A small-molecule ligand and the protein it binds are described below.
Small molecule (SMILES): CCCCCCCCCCC(=O)O[C@H](COC(=O)CCCCC)COP(=O)(O)OCCN

Sequence of chain 1.E:
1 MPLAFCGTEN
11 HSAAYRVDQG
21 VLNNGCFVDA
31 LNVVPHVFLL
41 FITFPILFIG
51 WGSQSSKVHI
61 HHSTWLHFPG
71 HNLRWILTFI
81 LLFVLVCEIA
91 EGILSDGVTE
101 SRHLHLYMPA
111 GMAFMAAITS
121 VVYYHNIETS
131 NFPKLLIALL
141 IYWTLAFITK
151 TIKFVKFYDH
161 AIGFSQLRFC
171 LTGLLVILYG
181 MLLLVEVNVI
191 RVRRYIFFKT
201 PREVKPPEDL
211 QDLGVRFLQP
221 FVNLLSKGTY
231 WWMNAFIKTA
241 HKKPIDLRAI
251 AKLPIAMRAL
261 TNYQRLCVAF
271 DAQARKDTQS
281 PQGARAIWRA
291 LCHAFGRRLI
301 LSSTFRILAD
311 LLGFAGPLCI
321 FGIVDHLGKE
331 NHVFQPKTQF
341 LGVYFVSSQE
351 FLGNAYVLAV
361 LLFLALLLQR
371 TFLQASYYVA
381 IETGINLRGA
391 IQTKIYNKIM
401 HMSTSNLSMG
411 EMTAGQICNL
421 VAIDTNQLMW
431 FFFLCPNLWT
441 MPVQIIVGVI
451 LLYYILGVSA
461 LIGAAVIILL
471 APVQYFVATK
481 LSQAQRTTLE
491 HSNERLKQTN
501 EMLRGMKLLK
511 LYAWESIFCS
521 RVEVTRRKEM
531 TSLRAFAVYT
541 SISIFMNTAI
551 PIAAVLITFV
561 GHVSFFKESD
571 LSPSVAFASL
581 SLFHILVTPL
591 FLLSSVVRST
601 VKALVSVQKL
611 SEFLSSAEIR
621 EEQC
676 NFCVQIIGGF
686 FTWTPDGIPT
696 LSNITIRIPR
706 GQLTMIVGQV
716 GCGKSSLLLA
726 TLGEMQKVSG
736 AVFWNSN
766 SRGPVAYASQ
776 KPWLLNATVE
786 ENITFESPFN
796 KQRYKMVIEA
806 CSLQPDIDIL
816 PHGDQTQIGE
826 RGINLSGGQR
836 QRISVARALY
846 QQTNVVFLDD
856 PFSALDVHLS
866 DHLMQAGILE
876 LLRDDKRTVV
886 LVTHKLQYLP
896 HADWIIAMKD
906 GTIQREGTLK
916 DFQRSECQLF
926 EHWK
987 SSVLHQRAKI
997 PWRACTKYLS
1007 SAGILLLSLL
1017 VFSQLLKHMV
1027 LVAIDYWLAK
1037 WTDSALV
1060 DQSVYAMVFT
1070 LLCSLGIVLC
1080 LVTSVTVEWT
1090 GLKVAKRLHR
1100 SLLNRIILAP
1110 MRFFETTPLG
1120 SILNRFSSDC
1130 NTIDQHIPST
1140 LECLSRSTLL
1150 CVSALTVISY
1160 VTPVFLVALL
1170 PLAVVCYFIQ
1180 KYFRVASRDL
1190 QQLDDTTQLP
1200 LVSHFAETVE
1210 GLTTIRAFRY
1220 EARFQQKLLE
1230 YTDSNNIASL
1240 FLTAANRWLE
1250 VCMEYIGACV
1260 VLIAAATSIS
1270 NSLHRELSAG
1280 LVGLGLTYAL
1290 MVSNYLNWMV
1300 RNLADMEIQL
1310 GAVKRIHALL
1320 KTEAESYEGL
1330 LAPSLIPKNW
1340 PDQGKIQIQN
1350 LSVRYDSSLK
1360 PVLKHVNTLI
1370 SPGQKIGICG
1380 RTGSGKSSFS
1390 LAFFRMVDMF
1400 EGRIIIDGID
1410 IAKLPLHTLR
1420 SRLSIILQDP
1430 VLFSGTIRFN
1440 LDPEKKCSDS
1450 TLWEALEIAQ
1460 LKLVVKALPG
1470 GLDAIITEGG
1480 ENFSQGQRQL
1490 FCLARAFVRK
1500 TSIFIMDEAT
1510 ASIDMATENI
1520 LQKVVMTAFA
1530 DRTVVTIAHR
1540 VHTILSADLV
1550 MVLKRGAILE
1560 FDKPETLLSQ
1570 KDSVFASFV

Binding-site contacts:
Ligand atom C11 contacts residue TYR356 of chain 1.E at 3.8 Å (hydrophobic).
Ligand atom C18 contacts residue VAL86 of chain 1.E at 4.4 Å (hydrophobic).
Ligand atom C8 contacts residue ILE93 of chain 1.E at 4.0 Å (hydrophobic).
Ligand atom C19 contacts residue VAL86 of chain 1.E at 4.0 Å (hydrophobic).
Ligand atom C12 contacts residue ALA90 of chain 1.E at 4.1 Å (hydrophobic).
Ligand atom C12 contacts residue ILE93 of chain 1.E at 4.3 Å (hydrophobic).
Ligand atom C2 contacts residue ILE93 of chain 1.E at 4.4 Å (hydrophobic).
Ligand atom C16 contacts residue ILE89 of chain 1.E at 3.7 Å (hydrophobic).
Ligand atom C15 contacts residue ILE89 of chain 1.E at 4.1 Å (hydrophobic).
Ligand atom O7 contacts residue TYR356 of chain 1.E at 3.2 Å.
Ligand atom C12 contacts residue VAL357 of chain 1.E at 4.5 Å (hydrophobic).
Ligand atom O4 contacts residue ASN354 of chain 1.E at 3.7 Å.
Ligand atom C20 contacts residue VAL86 of chain 1.E at 4.2 Å (hydrophobic).
Ligand atom C10 contacts residue GLY97 of chain 1.E at 3.9 Å.
Ligand atom C15 contacts residue VAL360 of chain 1.E at 4.1 Å (hydrophobic).
Ligand atom C21 contacts residue PHE114 of chain 1.E at 4.0 Å (hydrophobic).
Ligand atom N contacts residue GLY97 of chain 1.E at 3.5 Å.
Ligand atom C13 contacts residue VAL357 of chain 1.E at 4.4 Å (hydrophobic).
Ligand atom C14 contacts residue ILE93 of chain 1.E at 4.0 Å (hydrophobic).
Ligand atom C20 contacts residue PHE114 of chain 1.E at 3.8 Å (hydrophobic).
Ligand atom C13 contacts residue ALA90 of chain 1.E at 3.6 Å (hydrophobic).
Ligand atom C6 contacts residue ILE93 of chain 1.E at 3.5 Å (hydrophobic).
Ligand atom C17 contacts residue ILE89 of chain 1.E at 3.8 Å (hydrophobic).
Ligand atom O4 contacts residue ILE93 of chain 1.E at 4.5 Å.
Ligand atom C1 contacts residue ILE93 of chain 1.E at 4.0 Å (hydrophobic).
Ligand atom C7 contacts residue ILE93 of chain 1.E at 4.0 Å (hydrophobic).
Ligand atom C17 contacts residue VAL360 of chain 1.E at 4.4 Å (hydrophobic).
Ligand atom C17 contacts residue VAL86 of chain 1.E at 3.8 Å (hydrophobic).
Ligand atom C14 contacts residue ALA90 of chain 1.E at 3.9 Å (hydrophobic).
Ligand atom O3 contacts residue ASN354 of chain 1.E at 4.5 Å.
Ligand atom O1 contacts residue ILE93 of chain 1.E at 4.5 Å.
Ligand atom O6 contacts residue ILE93 of chain 1.E at 3.9 Å.
Ligand atom C18 contacts residue ILE89 of chain 1.E at 3.7 Å (hydrophobic).
Ligand atom C3 contacts residue ILE93 of chain 1.E at 3.7 Å (hydrophobic).
Ligand atom C15 contacts residue ALA90 of chain 1.E at 4.0 Å (hydrophobic).